Sequence of chain 1.B:
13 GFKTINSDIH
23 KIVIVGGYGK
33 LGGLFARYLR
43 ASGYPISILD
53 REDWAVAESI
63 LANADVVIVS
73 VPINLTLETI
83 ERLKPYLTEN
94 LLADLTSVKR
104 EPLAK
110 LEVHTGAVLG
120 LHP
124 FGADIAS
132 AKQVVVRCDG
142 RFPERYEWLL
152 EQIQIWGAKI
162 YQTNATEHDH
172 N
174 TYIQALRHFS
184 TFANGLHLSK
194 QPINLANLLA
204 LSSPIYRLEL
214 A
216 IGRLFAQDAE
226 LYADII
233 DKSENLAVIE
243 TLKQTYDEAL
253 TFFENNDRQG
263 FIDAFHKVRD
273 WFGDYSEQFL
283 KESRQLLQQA

This small molecule binds to this protein.
Small molecule (SMILES): N[C@@H](Cc1ccc(O)cc1)C(=O)O

Sequence of chain 1.A:
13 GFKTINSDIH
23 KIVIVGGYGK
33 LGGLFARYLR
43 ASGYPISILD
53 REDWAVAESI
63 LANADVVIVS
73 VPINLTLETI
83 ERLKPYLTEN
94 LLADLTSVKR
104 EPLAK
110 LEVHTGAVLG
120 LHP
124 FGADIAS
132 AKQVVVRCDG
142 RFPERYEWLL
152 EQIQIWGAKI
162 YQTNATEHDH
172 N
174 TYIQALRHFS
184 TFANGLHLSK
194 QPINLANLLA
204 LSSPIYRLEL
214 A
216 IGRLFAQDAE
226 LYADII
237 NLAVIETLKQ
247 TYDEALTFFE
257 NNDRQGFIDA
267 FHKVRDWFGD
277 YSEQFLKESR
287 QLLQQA

Binding-site contacts:
Ligand atom OH contacts residue NAD1 of chain 1.F at 3.5 Å.
Ligand atom CD2 contacts residue LEU226 of chain 1.B at 3.7 Å (hydrophobic).
Ligand atom N contacts residue HIS181 of chain 1.B at 3.6 Å.
Ligand atom OH contacts residue HIS121 of chain 1.B at 2.5 Å (h-bond).
Ligand atom CE1 contacts residue PRO122 of chain 1.B at 3.5 Å (hydrophobic).
Ligand atom O contacts residue TYR227 of chain 1.B at 3.3 Å (h-bond).
Ligand atom CE1 contacts residue NAD1 of chain 1.F at 3.4 Å.
Ligand atom C contacts residue GLN222 of chain 1.B at 3.7 Å.
Ligand atom CD2 contacts residue TYR227 of chain 1.B at 3.5 Å (hydrophobic).
Ligand atom CD1 contacts residue MSE123 of chain 1.B at 3.8 Å.
Ligand atom CD2 contacts residue NAD1 of chain 1.F at 3.5 Å.
Ligand atom CE2 contacts residue GLN177 of chain 1.B at 3.6 Å.
Ligand atom CE1 contacts residue PHE124 of chain 1.B at 3.8 Å (hydrophobic).
Ligand atom CZ contacts residue HIS121 of chain 1.B at 3.5 Å.
Ligand atom CB contacts residue TYR227 of chain 1.B at 3.6 Å (hydrophobic).
Ligand atom CE2 contacts residue NAD1 of chain 1.F at 3.7 Å.
Ligand atom CZ contacts residue NAD1 of chain 1.F at 3.4 Å.
Ligand atom CZ contacts residue GLN177 of chain 1.B at 3.0 Å.
Ligand atom CZ contacts residue SER100 of chain 1.B at 3.6 Å.
Ligand atom CE1 contacts residue HIS121 of chain 1.B at 3.6 Å.
Ligand atom CD1 contacts residue TYR209 of chain 1.A at 3.8 Å (hydrophobic).
Ligand atom CE1 contacts residue GLN177 of chain 1.B at 3.5 Å.
Ligand atom CB contacts residue NAD1 of chain 1.F at 3.7 Å.
Ligand atom OH contacts residue GLN177 of chain 1.B at 2.8 Å (h-bond).
Ligand atom OXT contacts residue ARG218 of chain 1.B at 2.8 Å (salt-bridge).
Ligand atom O contacts residue ARG218 of chain 1.B at 2.9 Å (salt-bridge).
Ligand atom N contacts residue TYR209 of chain 1.A at 2.9 Å (h-bond).
Ligand atom CD1 contacts residue PHE124 of chain 1.B at 3.4 Å (hydrophobic).
Ligand atom C contacts residue TYR227 of chain 1.B at 3.8 Å (hydrophobic).
Ligand atom C contacts residue ARG218 of chain 1.B at 3.5 Å.
Ligand atom CD1 contacts residue NAD1 of chain 1.F at 3.7 Å.
Ligand atom CE2 contacts residue LEU226 of chain 1.B at 3.7 Å (hydrophobic).
Ligand atom N contacts residue TYR227 of chain 1.B at 3.0 Å (h-bond).
Ligand atom CB contacts residue GLN222 of chain 1.B at 3.7 Å.
Ligand atom OH contacts residue SER100 of chain 1.B at 2.5 Å (h-bond).
Ligand atom O contacts residue GLN222 of chain 1.B at 3.0 Å (h-bond).
Ligand atom CE2 contacts residue ILE230 of chain 1.B at 3.8 Å (hydrophobic).
Ligand atom CB contacts residue GLY125 of chain 1.B at 3.7 Å.
Ligand atom CG contacts residue NAD1 of chain 1.F at 3.5 Å.
Ligand atom CA contacts residue TYR227 of chain 1.B at 3.7 Å (hydrophobic).